This protein binds this small molecule.
Small molecule (SMILES): CC(=O)N[C@H]1[C@H](O[C@H]2[C@H](O)[C@@H](NC(C)=O)CO[C@@H]2CO)O[C@H](CO)[C@@H](O)[C@@H]1O

Binding-site contacts:
Ligand atom C3 contacts residue ASN343 of chain 1.C at 3.8 Å.
Ligand atom O5 contacts residue GLY339 of chain 1.C at 3.6 Å.
Ligand atom C2 contacts residue ASN343 of chain 1.C at 2.6 Å.
Ligand atom C8 contacts residue SER371 of chain 1.C at 3.6 Å.
Ligand atom O5 contacts residue ASN343 of chain 1.C at 2.5 Å (h-bond).
Ligand atom C5 contacts residue ASN343 of chain 1.C at 3.6 Å.
Ligand atom N2 contacts residue ASN343 of chain 1.C at 2.9 Å (h-bond).
Ligand atom C6 contacts residue GLY339 of chain 1.C at 4.0 Å.
Ligand atom C1 contacts residue ASN343 of chain 1.C at 1.4 Å.
Ligand atom C7 contacts residue SER371 of chain 1.C at 4.5 Å.
Ligand atom C7 contacts residue ASN343 of chain 1.C at 3.3 Å.
Ligand atom O7 contacts residue SER371 of chain 1.C at 4.4 Å.
Ligand atom C5 contacts residue GLY339 of chain 1.C at 4.0 Å.
Ligand atom C8 contacts residue PHE374 of chain 1.C at 4.5 Å (hydrophobic).
Ligand atom O7 contacts residue ASN343 of chain 1.C at 3.0 Å (h-bond).
Ligand atom C8 contacts residue SER373 of chain 1.C at 4.1 Å.
Ligand atom C4 contacts residue ASN343 of chain 1.C at 4.2 Å.
Ligand atom C1 contacts residue GLY339 of chain 1.C at 4.2 Å.

Sequence of chain 1.C:
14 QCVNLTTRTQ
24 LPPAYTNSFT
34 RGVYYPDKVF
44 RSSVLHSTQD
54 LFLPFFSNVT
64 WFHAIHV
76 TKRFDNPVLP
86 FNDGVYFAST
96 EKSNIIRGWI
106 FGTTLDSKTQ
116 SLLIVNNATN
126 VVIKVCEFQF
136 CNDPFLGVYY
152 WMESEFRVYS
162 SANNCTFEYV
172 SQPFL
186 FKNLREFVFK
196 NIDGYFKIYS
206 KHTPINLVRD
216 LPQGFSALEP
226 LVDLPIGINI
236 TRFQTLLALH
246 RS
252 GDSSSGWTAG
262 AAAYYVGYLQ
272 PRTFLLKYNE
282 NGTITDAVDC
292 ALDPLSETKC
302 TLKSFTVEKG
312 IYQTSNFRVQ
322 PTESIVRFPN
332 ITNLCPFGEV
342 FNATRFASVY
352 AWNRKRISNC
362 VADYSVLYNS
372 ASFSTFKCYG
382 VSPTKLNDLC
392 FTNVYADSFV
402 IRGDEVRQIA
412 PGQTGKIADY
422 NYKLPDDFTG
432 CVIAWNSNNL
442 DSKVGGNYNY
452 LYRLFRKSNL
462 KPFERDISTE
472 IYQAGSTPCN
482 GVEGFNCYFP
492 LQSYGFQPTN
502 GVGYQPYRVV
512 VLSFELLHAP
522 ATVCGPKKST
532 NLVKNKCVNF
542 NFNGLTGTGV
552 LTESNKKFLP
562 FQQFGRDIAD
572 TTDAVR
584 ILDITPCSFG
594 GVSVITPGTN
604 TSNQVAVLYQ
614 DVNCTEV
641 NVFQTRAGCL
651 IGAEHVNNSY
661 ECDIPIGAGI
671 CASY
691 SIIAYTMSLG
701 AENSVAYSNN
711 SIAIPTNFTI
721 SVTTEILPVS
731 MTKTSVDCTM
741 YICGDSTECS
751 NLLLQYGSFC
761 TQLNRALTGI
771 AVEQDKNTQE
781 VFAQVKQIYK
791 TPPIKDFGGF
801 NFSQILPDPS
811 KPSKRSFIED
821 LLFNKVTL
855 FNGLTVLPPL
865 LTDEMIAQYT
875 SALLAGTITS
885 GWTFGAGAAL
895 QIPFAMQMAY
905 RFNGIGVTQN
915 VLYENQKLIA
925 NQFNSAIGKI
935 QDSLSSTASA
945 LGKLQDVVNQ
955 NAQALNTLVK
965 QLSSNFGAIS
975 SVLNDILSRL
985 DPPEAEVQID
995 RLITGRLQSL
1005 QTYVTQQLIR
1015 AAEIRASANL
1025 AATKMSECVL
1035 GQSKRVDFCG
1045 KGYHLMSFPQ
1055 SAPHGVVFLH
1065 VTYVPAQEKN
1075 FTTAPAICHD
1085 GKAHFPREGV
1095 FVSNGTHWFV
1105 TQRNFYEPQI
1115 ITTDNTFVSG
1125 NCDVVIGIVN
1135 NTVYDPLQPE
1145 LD